Binding-site contacts:
Ligand atom C1 contacts residue CYS46 of chain 1.C at 1.7 Å (hydrophobic).
Ligand atom O1 contacts residue LYS47 of chain 1.C at 4.4 Å.
Ligand atom N1 contacts residue CYS46 of chain 1.C at 3.5 Å (h-bond).
Ligand atom C5 contacts residue LYS54 of chain 1.C at 4.0 Å.
Ligand atom C4 contacts residue LYS54 of chain 1.C at 3.6 Å.
Ligand atom C3 contacts residue CYS46 of chain 1.C at 3.5 Å (hydrophobic).
Ligand atom N1 contacts residue LYS54 of chain 1.C at 4.0 Å.
Ligand atom O1 contacts residue CYS46 of chain 1.C at 3.1 Å (h-bond).
Ligand atom O1 contacts residue LYS54 of chain 1.C at 3.3 Å.
Ligand atom C1 contacts residue ASP45 of chain 1.C at 4.2 Å.
Ligand atom C2 contacts residue CYS46 of chain 1.C at 2.6 Å (hydrophobic).
Ligand atom C1 contacts residue LYS47 of chain 1.C at 4.5 Å.
Ligand atom C4 contacts residue CYS46 of chain 1.C at 2.6 Å (hydrophobic).
Ligand atom C2 contacts residue ASP45 of chain 1.C at 3.8 Å.

A protein and the small-molecule ligand that binds it are described below.
Small molecule (SMILES): CN1C(=O)CCC1=O

Sequence of chain 1.C:
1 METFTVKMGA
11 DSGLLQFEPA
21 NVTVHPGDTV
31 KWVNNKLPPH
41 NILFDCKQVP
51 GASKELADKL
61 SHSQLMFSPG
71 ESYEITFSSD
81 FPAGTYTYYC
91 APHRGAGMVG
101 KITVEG